The protein below binds the small molecule below.
Small molecule (SMILES): CC(=O)N[C@H]1[C@H](O[C@H]2[C@H](O)[C@@H](NC(C)=O)CO[C@@H]2CO)O[C@H](CO)[C@@H](O)[C@@H]1O

Sequence of chain 1.C:
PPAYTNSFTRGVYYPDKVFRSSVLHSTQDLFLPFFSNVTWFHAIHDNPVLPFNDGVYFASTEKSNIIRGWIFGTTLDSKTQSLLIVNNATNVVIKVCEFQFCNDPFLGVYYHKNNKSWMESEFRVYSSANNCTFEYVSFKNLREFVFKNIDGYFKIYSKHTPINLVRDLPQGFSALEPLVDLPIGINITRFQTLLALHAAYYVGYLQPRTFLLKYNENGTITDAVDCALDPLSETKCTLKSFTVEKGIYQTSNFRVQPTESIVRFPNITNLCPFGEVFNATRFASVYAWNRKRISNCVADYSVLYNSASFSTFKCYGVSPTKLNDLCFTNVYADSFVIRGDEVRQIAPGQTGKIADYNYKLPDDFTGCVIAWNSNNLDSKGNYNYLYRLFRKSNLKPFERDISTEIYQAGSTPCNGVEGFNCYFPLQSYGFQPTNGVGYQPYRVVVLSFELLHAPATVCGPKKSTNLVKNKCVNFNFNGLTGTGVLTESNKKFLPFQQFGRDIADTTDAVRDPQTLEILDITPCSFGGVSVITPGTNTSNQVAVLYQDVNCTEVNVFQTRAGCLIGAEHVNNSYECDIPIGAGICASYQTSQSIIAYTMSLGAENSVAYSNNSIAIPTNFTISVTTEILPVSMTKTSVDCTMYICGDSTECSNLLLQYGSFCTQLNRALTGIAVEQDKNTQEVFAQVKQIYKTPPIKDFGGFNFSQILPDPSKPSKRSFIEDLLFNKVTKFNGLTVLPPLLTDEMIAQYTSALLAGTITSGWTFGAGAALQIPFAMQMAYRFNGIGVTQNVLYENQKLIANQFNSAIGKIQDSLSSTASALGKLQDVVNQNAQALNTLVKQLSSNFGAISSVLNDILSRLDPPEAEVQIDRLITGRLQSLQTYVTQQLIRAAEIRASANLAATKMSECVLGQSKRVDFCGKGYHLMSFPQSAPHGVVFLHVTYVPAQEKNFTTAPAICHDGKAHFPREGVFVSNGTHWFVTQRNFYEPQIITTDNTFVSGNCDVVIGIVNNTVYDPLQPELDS

Binding-site contacts:
Ligand atom O4 contacts residue LEU922 of chain 1.C at 3.7 Å.
Ligand atom C3 contacts residue LEU922 of chain 1.C at 4.1 Å (hydrophobic).
Ligand atom O7 contacts residue ASN717 of chain 1.C at 3.2 Å (h-bond).
Ligand atom C3 contacts residue ASN717 of chain 1.C at 3.7 Å.
Ligand atom O7 contacts residue GLN1071 of chain 1.C at 3.8 Å.
Ligand atom O5 contacts residue GLN926 of chain 1.C at 4.5 Å.
Ligand atom C7 contacts residue ASN717 of chain 1.C at 3.2 Å.
Ligand atom O6 contacts residue PHE718 of chain 1.C at 3.9 Å.
Ligand atom C8 contacts residue ASN717 of chain 1.C at 4.3 Å.
Ligand atom C5 contacts residue GLN926 of chain 1.C at 3.9 Å.
Ligand atom C7 contacts residue LEU922 of chain 1.C at 4.2 Å (hydrophobic).
Ligand atom O6 contacts residue GLN926 of chain 1.C at 2.9 Å (h-bond).
Ligand atom C5 contacts residue ASN717 of chain 1.C at 3.6 Å.
Ligand atom C4 contacts residue ASN717 of chain 1.C at 4.2 Å.
Ligand atom C1 contacts residue LEU922 of chain 1.C at 4.2 Å (hydrophobic).
Ligand atom N2 contacts residue ASN717 of chain 1.C at 2.8 Å (h-bond).
Ligand atom C1 contacts residue ASN717 of chain 1.C at 1.4 Å.
Ligand atom O5 contacts residue ASN717 of chain 1.C at 2.3 Å (h-bond).
Ligand atom C2 contacts residue ASN717 of chain 1.C at 2.4 Å.
Ligand atom O7 contacts residue LEU922 of chain 1.C at 3.5 Å.
Ligand atom C4 contacts residue LEU922 of chain 1.C at 4.4 Å (hydrophobic).
Ligand atom C5 contacts residue LEU922 of chain 1.C at 4.2 Å (hydrophobic).
Ligand atom C6 contacts residue GLN926 of chain 1.C at 3.7 Å.